Binding-site contacts:
Ligand atom N3 contacts residue ASP163 of chain 1.A at 3.5 Å (salt-bridge).
Ligand atom C19 contacts residue ALA50 of chain 1.A at 3.4 Å (hydrophobic).
Ligand atom F1 contacts residue SER162 of chain 1.A at 3.5 Å.
Ligand atom C1 contacts residue PHE164 of chain 1.A at 3.5 Å (hydrophobic).
Ligand atom C16 contacts residue GLU69 of chain 1.A at 3.2 Å.
Ligand atom C19 contacts residue ILE96 of chain 1.A at 3.5 Å (hydrophobic).
Ligand atom F contacts residue ILE81 of chain 1.A at 3.4 Å.
Ligand atom C10 contacts residue ASP163 of chain 1.A at 3.5 Å.
Ligand atom C14 contacts residue TYR141 of chain 1.A at 3.5 Å (hydrophobic).
Ligand atom N4 contacts residue ALA50 of chain 1.A at 3.2 Å.
Ligand atom C24 contacts residue TYR100 of chain 1.A at 3.4 Å (hydrophobic).
Ligand atom F1 contacts residue HIS143 of chain 1.A at 3.6 Å.
Ligand atom N5 contacts residue TYR100 of chain 1.A at 3.4 Å.
Ligand atom C7 contacts residue MET73 of chain 1.A at 3.6 Å (hydrophobic).
Ligand atom C4 contacts residue PHE164 of chain 1.A at 3.6 Å (hydrophobic).
Ligand atom C7 contacts residue GLU69 of chain 1.A at 3.5 Å.
Ligand atom F1 contacts residue VAL161 of chain 1.A at 3.6 Å.
Ligand atom C15 contacts residue GLU69 of chain 1.A at 3.2 Å.
Ligand atom C13 contacts residue TYR141 of chain 1.A at 3.4 Å (hydrophobic).
Ligand atom C4 contacts residue ALA50 of chain 1.A at 3.6 Å (hydrophobic).
Ligand atom C8 contacts residue ASP163 of chain 1.A at 3.2 Å.
Ligand atom F2 contacts residue TYR141 of chain 1.A at 3.3 Å.
Ligand atom N2 contacts residue THR98 of chain 1.A at 3.1 Å (h-bond).
Ligand atom C5 contacts residue THR98 of chain 1.A at 3.4 Å.
Ligand atom C9 contacts residue ASP163 of chain 1.A at 3.6 Å.
Ligand atom N5 contacts residue MET101 of chain 1.A at 2.9 Å (h-bond).
Ligand atom C17 contacts residue ILE96 of chain 1.A at 3.5 Å (hydrophobic).
Ligand atom N3 contacts residue MET73 of chain 1.A at 3.4 Å (h-bond).
Ligand atom C3 contacts residue PHE164 of chain 1.A at 3.3 Å (hydrophobic).
Ligand atom C18 contacts residue THR98 of chain 1.A at 3.5 Å.
Ligand atom C25 contacts residue LEU152 of chain 1.A at 3.6 Å (hydrophobic).
Ligand atom C2 contacts residue PHE164 of chain 1.A at 3.4 Å (hydrophobic).
Ligand atom O contacts residue SER162 of chain 1.A at 3.6 Å.
Ligand atom N1 contacts residue PHE164 of chain 1.A at 3.6 Å.
Ligand atom F2 contacts residue LEU136 of chain 1.A at 3.4 Å.
Ligand atom C23 contacts residue TYR100 of chain 1.A at 3.6 Å (hydrophobic).
Ligand atom N contacts residue PHE164 of chain 1.A at 3.5 Å.
Ligand atom C24 contacts residue MET101 of chain 1.A at 3.1 Å (hydrophobic).
Ligand atom N3 contacts residue GLU69 of chain 1.A at 2.9 Å (salt-bridge).
Ligand atom O contacts residue ASP163 of chain 1.A at 2.9 Å (salt-bridge).

Sequence of chain 1.A:
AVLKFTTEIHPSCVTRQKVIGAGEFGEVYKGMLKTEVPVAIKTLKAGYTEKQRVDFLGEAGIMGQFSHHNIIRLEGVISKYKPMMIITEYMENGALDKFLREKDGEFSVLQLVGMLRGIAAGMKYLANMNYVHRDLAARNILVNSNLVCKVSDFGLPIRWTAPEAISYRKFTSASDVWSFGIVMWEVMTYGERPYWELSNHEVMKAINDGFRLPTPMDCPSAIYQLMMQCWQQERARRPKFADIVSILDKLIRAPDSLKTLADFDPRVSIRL

A protein and the small-molecule ligand that binds it are described below.
Small molecule (SMILES): Cc1ccc(NC(=O)c2cccc(C(F)(F)F)c2)cc1Nc1nc(-c2cccnc2)nc2c1cnn2C